Sequence of chain 1.A:
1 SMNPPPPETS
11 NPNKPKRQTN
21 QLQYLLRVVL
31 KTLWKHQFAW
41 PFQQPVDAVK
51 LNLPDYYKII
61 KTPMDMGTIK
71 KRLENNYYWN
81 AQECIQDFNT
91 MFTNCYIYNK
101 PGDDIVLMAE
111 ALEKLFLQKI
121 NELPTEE

Binding-site contacts:
Ligand atom C6 contacts residue ILE105 of chain 1.A at 3.9 Å (hydrophobic).
Ligand atom S20 contacts residue GLN44 of chain 1.A at 3.9 Å.
Ligand atom N1 contacts residue TYR98 of chain 1.A at 3.9 Å.
Ligand atom C14 contacts residue TRP40 of chain 1.A at 4.0 Å (hydrophobic).
Ligand atom C3 contacts residue LEU51 of chain 1.A at 3.5 Å (hydrophobic).
Ligand atom C10 contacts residue VAL46 of chain 1.A at 3.9 Å (hydrophobic).
Ligand atom C8 contacts residue PRO41 of chain 1.A at 3.7 Å (hydrophobic).
Ligand atom O22 contacts residue PRO45 of chain 1.A at 3.8 Å.
Ligand atom C16 contacts residue TRP40 of chain 1.A at 3.8 Å (hydrophobic).
Ligand atom C9 contacts residue ILE105 of chain 1.A at 3.8 Å (hydrophobic).
Ligand atom C21 contacts residue GLN44 of chain 1.A at 3.3 Å.
Ligand atom N4 contacts residue LEU51 of chain 1.A at 3.8 Å.
Ligand atom O11 contacts residue TYR56 of chain 1.A at 3.9 Å.
Ligand atom N1 contacts residue ASN99 of chain 1.A at 3.0 Å (h-bond).
Ligand atom C10 contacts residue PHE42 of chain 1.A at 3.7 Å (hydrophobic).
Ligand atom O23 contacts residue PRO41 of chain 1.A at 3.5 Å (h-bond).
Ligand atom C2 contacts residue LEU53 of chain 1.A at 3.8 Å (hydrophobic).
Ligand atom O23 contacts residue PRO45 of chain 1.A at 3.4 Å (h-bond).
Ligand atom O18 contacts residue LEU51 of chain 1.A at 3.8 Å.
Ligand atom C21 contacts residue ASP47 of chain 1.A at 3.8 Å.
Ligand atom C8 contacts residue ILE105 of chain 1.A at 3.9 Å (hydrophobic).
Ligand atom C28 contacts residue TRP40 of chain 1.A at 3.6 Å (hydrophobic).
Ligand atom C12 contacts residue LEU51 of chain 1.A at 3.7 Å (hydrophobic).
Ligand atom C7 contacts residue LEU51 of chain 1.A at 3.9 Å (hydrophobic).
Ligand atom C29 contacts residue TRP40 of chain 1.A at 3.3 Å (hydrophobic).
Ligand atom C15 contacts residue TRP40 of chain 1.A at 3.5 Å (hydrophobic).
Ligand atom C5 contacts residue ILE105 of chain 1.A at 3.8 Å (hydrophobic).
Ligand atom C2 contacts residue ASN99 of chain 1.A at 3.8 Å.
Ligand atom O23 contacts residue GLN44 of chain 1.A at 3.4 Å.
Ligand atom C29 contacts residue ILE105 of chain 1.A at 4.0 Å (hydrophobic).
Ligand atom C16 contacts residue LEU51 of chain 1.A at 3.4 Å (hydrophobic).
Ligand atom O22 contacts residue ASP47 of chain 1.A at 2.9 Å (salt-bridge).
Ligand atom C17 contacts residue LEU51 of chain 1.A at 3.5 Å (hydrophobic).
Ligand atom C13 contacts residue LEU51 of chain 1.A at 3.9 Å (hydrophobic).
Ligand atom C15 contacts residue LEU51 of chain 1.A at 3.8 Å (hydrophobic).
Ligand atom O22 contacts residue VAL46 of chain 1.A at 3.5 Å.
Ligand atom C26 contacts residue ILE105 of chain 1.A at 3.7 Å (hydrophobic).
Ligand atom C9 contacts residue VAL46 of chain 1.A at 3.9 Å (hydrophobic).
Ligand atom O11 contacts residue ASN99 of chain 1.A at 3.0 Å (h-bond).
Ligand atom C6 contacts residue ASN99 of chain 1.A at 3.7 Å.

This protein binds this small molecule.
Small molecule (SMILES): Cc1cc(-c2cc(NS(C)(=O)=O)ccc2Oc2ccccc2)n2cc[nH]c(=O)c12